Binding-site contacts:
Ligand atom O7 contacts residue ASP211 of chain 1.A at 4.3 Å.
Ligand atom C4 contacts residue SER248 of chain 1.A at 3.8 Å.
Ligand atom C6 contacts residue ASP211 of chain 1.A at 3.5 Å.
Ligand atom O5 contacts residue PHE208 of chain 1.A at 3.6 Å.
Ligand atom C4 contacts residue ASN252 of chain 1.A at 4.3 Å.
Ligand atom C3 contacts residue ASN252 of chain 1.A at 3.8 Å.
Ligand atom C3 contacts residue SER248 of chain 1.A at 4.0 Å.
Ligand atom C1 contacts residue ASN252 of chain 1.A at 1.4 Å.
Ligand atom C7 contacts residue ASN252 of chain 1.A at 4.0 Å.
Ligand atom C2 contacts residue SER248 of chain 1.A at 3.5 Å.
Ligand atom O5 contacts residue SER248 of chain 1.A at 3.5 Å (h-bond).
Ligand atom C8 contacts residue SER251 of chain 1.A at 3.8 Å.
Ligand atom O7 contacts residue SER248 of chain 1.A at 4.4 Å.
Ligand atom C5 contacts residue SER248 of chain 1.A at 4.1 Å.
Ligand atom O3 contacts residue SER248 of chain 1.A at 4.3 Å.
Ligand atom O6 contacts residue ASP211 of chain 1.A at 2.6 Å (salt-bridge).
Ligand atom C7 contacts residue SER251 of chain 1.A at 3.6 Å.
Ligand atom C8 contacts residue ASP211 of chain 1.A at 4.0 Å.
Ligand atom C1 contacts residue SER248 of chain 1.A at 3.8 Å.
Ligand atom O6 contacts residue PHE208 of chain 1.A at 4.1 Å.
Ligand atom O5 contacts residue ASN252 of chain 1.A at 2.4 Å (h-bond).
Ligand atom O7 contacts residue SER251 of chain 1.A at 3.3 Å.
Ligand atom C2 contacts residue ASN252 of chain 1.A at 2.5 Å.
Ligand atom C6 contacts residue PHE208 of chain 1.A at 4.1 Å (hydrophobic).
Ligand atom C6 contacts residue SER248 of chain 1.A at 4.5 Å.
Ligand atom C5 contacts residue ASN252 of chain 1.A at 3.7 Å.
Ligand atom N2 contacts residue ASN252 of chain 1.A at 2.9 Å (h-bond).
Ligand atom C7 contacts residue ASP211 of chain 1.A at 4.5 Å.
Ligand atom O6 contacts residue SER207 of chain 1.A at 3.9 Å.

Sequence of chain 1.A:
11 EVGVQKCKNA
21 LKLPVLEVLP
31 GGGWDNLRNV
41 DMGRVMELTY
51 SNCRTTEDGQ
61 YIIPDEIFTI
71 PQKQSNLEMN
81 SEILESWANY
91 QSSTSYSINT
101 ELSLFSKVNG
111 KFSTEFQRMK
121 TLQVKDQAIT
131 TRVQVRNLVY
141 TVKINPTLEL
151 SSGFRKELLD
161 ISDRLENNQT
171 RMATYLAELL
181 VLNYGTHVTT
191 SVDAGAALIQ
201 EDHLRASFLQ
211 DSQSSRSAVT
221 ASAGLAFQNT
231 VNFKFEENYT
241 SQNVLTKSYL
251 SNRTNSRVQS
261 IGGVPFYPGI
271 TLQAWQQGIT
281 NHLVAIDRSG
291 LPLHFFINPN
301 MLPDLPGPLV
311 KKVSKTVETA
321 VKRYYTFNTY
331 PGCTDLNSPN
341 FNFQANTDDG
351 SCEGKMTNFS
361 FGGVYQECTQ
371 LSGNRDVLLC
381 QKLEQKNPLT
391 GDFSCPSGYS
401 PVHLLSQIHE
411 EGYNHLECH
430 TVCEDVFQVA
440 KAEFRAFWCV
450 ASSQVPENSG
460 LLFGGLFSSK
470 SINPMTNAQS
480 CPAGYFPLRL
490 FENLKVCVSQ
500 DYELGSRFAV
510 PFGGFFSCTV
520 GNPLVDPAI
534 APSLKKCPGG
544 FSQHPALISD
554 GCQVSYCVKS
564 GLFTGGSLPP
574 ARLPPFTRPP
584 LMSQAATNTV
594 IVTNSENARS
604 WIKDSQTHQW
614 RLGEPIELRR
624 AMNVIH

A small-molecule ligand and the protein it binds are described below.
Small molecule (SMILES): CC(=O)N[C@H]1[C@H](O[C@H]2[C@H](O)[C@@H](NC(C)=O)CO[C@@H]2CO)O[C@H](CO)[C@@H](O)[C@@H]1O